A small-molecule ligand and the protein it binds are described below.
Small molecule (SMILES): CC(=O)N[C@@H]1[C@@H](O)[C@H](O)[C@@H](CO)O[C@H]1O

Binding-site contacts:
Ligand atom N2 contacts residue ASN211 of chain 1.A at 2.9 Å (h-bond).
Ligand atom O7 contacts residue ASN211 of chain 1.A at 3.3 Å (h-bond).
Ligand atom C2 contacts residue ASN211 of chain 1.A at 2.5 Å.
Ligand atom C7 contacts residue ASN211 of chain 1.A at 3.3 Å.
Ligand atom C5 contacts residue ASN211 of chain 1.A at 3.7 Å.
Ligand atom C1 contacts residue ASN211 of chain 1.A at 1.4 Å.
Ligand atom C4 contacts residue ASN211 of chain 1.A at 4.2 Å.
Ligand atom C8 contacts residue ASN211 of chain 1.A at 4.4 Å.
Ligand atom C3 contacts residue ASN211 of chain 1.A at 3.8 Å.
Ligand atom O5 contacts residue ASN211 of chain 1.A at 2.4 Å (h-bond).

Sequence of chain 1.A:
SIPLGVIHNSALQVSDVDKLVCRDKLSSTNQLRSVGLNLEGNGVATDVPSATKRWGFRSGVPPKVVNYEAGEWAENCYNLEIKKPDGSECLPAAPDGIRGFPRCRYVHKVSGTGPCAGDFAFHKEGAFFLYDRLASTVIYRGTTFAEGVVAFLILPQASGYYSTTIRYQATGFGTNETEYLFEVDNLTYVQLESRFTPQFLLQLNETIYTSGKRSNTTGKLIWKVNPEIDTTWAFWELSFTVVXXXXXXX